This protein binds this small molecule.
Small molecule (SMILES): CC(=O)N[C@@H]1[C@@H](O)[C@H](O)[C@@H](CO)O[C@H]1O

Binding-site contacts:
Ligand atom C2 contacts residue ASN57 of chain 1.A at 2.4 Å.
Ligand atom C1 contacts residue ASN57 of chain 1.A at 1.4 Å.
Ligand atom O6 contacts residue THR48 of chain 1.A at 3.5 Å.
Ligand atom C5 contacts residue THR48 of chain 1.A at 4.3 Å.
Ligand atom O7 contacts residue ASN57 of chain 1.A at 3.4 Å (h-bond).
Ligand atom O5 contacts residue ASN57 of chain 1.A at 2.4 Å (h-bond).
Ligand atom C7 contacts residue ASN57 of chain 1.A at 3.3 Å.
Ligand atom C1 contacts residue THR48 of chain 1.A at 4.3 Å.
Ligand atom O5 contacts residue THR59 of chain 1.A at 4.2 Å.
Ligand atom C4 contacts residue THR48 of chain 1.A at 4.1 Å.
Ligand atom C3 contacts residue ASN57 of chain 1.A at 3.8 Å.
Ligand atom C2 contacts residue THR48 of chain 1.A at 4.3 Å.
Ligand atom C6 contacts residue LEU60 of chain 1.A at 4.3 Å (hydrophobic).
Ligand atom C6 contacts residue THR59 of chain 1.A at 4.3 Å.
Ligand atom O5 contacts residue LEU60 of chain 1.A at 3.7 Å.
Ligand atom C1 contacts residue THR59 of chain 1.A at 4.2 Å.
Ligand atom C5 contacts residue ASN57 of chain 1.A at 3.7 Å.
Ligand atom C5 contacts residue THR59 of chain 1.A at 4.2 Å.
Ligand atom N2 contacts residue ASN57 of chain 1.A at 2.9 Å (h-bond).
Ligand atom O5 contacts residue THR48 of chain 1.A at 3.7 Å.
Ligand atom C4 contacts residue ASN57 of chain 1.A at 4.2 Å.
Ligand atom C1 contacts residue LEU60 of chain 1.A at 4.5 Å (hydrophobic).
Ligand atom C8 contacts residue ASN57 of chain 1.A at 4.5 Å.
Ligand atom O6 contacts residue LEU60 of chain 1.A at 4.2 Å.

Sequence of chain 1.A:
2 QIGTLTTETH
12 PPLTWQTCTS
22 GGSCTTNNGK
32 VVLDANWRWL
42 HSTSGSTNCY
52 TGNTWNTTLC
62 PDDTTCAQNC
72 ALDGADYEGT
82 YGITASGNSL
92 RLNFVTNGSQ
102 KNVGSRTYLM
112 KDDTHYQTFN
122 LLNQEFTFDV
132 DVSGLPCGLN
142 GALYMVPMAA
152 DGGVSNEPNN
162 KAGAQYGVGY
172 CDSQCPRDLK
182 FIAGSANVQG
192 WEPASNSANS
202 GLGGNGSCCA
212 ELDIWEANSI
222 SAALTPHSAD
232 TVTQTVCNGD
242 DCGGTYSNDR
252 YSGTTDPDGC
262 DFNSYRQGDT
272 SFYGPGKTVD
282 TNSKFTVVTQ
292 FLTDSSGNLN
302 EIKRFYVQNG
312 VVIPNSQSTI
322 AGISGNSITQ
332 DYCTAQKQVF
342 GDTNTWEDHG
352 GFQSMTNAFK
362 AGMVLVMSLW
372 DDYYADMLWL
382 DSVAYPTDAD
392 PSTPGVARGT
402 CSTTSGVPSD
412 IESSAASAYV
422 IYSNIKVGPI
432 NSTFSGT